Binding-site contacts:
Ligand atom C2 contacts residue ASN292 of chain 1.I at 2.5 Å.
Ligand atom C7 contacts residue ASN292 of chain 1.I at 3.8 Å.
Ligand atom C5 contacts residue ILE313 of chain 1.I at 4.2 Å (hydrophobic).
Ligand atom N2 contacts residue ASN292 of chain 1.I at 2.9 Å (h-bond).
Ligand atom C3 contacts residue ASN292 of chain 1.I at 3.8 Å.
Ligand atom C6 contacts residue ILE313 of chain 1.I at 3.8 Å (hydrophobic).
Ligand atom C5 contacts residue ASN292 of chain 1.I at 3.7 Å.
Ligand atom O5 contacts residue ASN292 of chain 1.I at 2.4 Å (h-bond).
Ligand atom C8 contacts residue ASN292 of chain 1.I at 4.1 Å.
Ligand atom C8 contacts residue GLY430 of chain 1.I at 4.5 Å.
Ligand atom C4 contacts residue ASN292 of chain 1.I at 4.3 Å.
Ligand atom O5 contacts residue ILE313 of chain 1.I at 4.0 Å.
Ligand atom C1 contacts residue ASN292 of chain 1.I at 1.4 Å.
Ligand atom C8 contacts residue VAL431 of chain 1.I at 4.2 Å (hydrophobic).

Sequence of chain 1.I:
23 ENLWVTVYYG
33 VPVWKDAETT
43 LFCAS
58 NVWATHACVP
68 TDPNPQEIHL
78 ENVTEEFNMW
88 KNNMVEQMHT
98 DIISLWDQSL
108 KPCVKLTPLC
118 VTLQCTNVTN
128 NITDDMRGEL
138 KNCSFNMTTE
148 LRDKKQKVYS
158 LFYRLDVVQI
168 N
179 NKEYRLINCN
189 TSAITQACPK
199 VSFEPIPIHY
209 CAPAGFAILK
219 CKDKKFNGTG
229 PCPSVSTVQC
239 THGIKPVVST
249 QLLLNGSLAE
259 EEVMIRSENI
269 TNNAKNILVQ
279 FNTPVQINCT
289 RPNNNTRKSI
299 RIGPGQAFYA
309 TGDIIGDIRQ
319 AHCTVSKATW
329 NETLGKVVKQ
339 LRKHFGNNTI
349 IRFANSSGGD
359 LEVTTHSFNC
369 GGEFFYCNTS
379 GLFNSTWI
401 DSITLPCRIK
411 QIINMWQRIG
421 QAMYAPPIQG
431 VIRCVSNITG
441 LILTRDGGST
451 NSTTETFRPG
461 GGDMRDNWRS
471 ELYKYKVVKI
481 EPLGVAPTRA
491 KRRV

This small molecule binds to this protein.
Small molecule (SMILES): CC(=O)N[C@@H]1[C@@H](O)[C@H](O)[C@@H](CO)O[C@H]1O